Binding-site contacts:
Ligand atom C5 contacts residue ALA29 of chain 2.A at 4.2 Å (hydrophobic).
Ligand atom C5 contacts residue ASN28 of chain 2.A at 3.7 Å.
Ligand atom O6 contacts residue ALA29 of chain 2.A at 3.2 Å (h-bond).
Ligand atom C6 contacts residue THR30 of chain 2.A at 3.1 Å.
Ligand atom O5 contacts residue ASN28 of chain 2.A at 2.4 Å (h-bond).
Ligand atom C4 contacts residue ASN28 of chain 2.A at 4.2 Å.
Ligand atom C7 contacts residue ASN28 of chain 2.A at 3.5 Å.
Ligand atom O6 contacts residue THR30 of chain 2.A at 2.9 Å (h-bond).
Ligand atom C1 contacts residue ASN28 of chain 2.A at 1.4 Å.
Ligand atom N2 contacts residue ASN28 of chain 2.A at 2.9 Å (h-bond).
Ligand atom O5 contacts residue ALA29 of chain 2.A at 3.7 Å.
Ligand atom C6 contacts residue ALA29 of chain 2.A at 4.0 Å (hydrophobic).
Ligand atom O7 contacts residue ASN28 of chain 2.A at 3.8 Å.
Ligand atom C2 contacts residue ASN28 of chain 2.A at 2.4 Å.
Ligand atom C3 contacts residue ASN28 of chain 2.A at 3.8 Å.

The small molecule below binds the protein below.
Small molecule (SMILES): CC(=O)N[C@@H]1[C@@H](O)[C@H](O)[C@@H](CO)O[C@H]1O

Sequence of chain 2.A:
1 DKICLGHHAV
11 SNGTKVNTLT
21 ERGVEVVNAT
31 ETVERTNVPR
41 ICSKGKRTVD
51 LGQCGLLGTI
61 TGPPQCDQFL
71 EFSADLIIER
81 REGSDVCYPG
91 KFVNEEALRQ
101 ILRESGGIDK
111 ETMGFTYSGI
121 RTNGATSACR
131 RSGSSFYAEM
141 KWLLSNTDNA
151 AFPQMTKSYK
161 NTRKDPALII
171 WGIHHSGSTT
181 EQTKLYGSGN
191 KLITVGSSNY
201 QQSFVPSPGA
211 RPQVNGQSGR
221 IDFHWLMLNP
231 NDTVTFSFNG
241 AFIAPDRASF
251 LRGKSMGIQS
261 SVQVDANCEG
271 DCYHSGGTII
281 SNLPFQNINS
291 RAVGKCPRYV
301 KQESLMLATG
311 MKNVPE